Sequence of chain 1.E:
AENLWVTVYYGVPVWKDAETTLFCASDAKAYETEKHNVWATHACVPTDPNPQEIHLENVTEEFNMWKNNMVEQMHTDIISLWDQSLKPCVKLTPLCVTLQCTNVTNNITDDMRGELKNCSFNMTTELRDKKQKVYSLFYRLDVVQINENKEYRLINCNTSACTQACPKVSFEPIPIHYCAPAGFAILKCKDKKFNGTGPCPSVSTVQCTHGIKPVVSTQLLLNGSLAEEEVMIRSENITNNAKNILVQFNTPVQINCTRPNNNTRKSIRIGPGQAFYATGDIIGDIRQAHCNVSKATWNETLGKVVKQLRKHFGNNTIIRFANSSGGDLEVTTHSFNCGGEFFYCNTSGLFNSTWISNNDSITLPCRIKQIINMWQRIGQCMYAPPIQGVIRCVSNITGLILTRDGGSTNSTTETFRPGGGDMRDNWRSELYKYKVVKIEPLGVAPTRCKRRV

The protein below binds the small molecule below.
Small molecule (SMILES): CC(=O)N[C@H]1[C@H](O[C@H]2[C@H](O)[C@@H](NC(C)=O)CO[C@@H]2CO)O[C@H](CO)[C@@H](O)[C@@H]1O

Binding-site contacts:
Ligand atom O5 contacts residue ASN122 of chain 1.E at 2.4 Å (h-bond).
Ligand atom C6 contacts residue TRP108 of chain 1.I at 4.3 Å (hydrophobic).
Ligand atom C8 contacts residue PHE121 of chain 1.E at 4.0 Å (hydrophobic).
Ligand atom C2 contacts residue ASN122 of chain 1.E at 2.5 Å.
Ligand atom C2 contacts residue GLN118 of chain 1.I at 3.9 Å.
Ligand atom C4 contacts residue ASN122 of chain 1.E at 4.2 Å.
Ligand atom C1 contacts residue GLN118 of chain 1.I at 3.4 Å.
Ligand atom O5 contacts residue GLN118 of chain 1.I at 3.9 Å.
Ligand atom O6 contacts residue GLN118 of chain 1.I at 2.7 Å (h-bond).
Ligand atom O4 contacts residue GLN118 of chain 1.I at 4.1 Å.
Ligand atom O5 contacts residue LYS131 of chain 1.E at 3.9 Å.
Ligand atom C8 contacts residue GLN100 of chain 1.E at 3.7 Å.
Ligand atom O6 contacts residue TRP108 of chain 1.I at 4.3 Å.
Ligand atom C4 contacts residue GLN118 of chain 1.I at 4.1 Å.
Ligand atom C6 contacts residue LYS131 of chain 1.E at 4.4 Å.
Ligand atom N2 contacts residue ASN122 of chain 1.E at 2.9 Å (h-bond).
Ligand atom C1 contacts residue ASN122 of chain 1.E at 1.4 Å.
Ligand atom C8 contacts residue ASN122 of chain 1.E at 3.8 Å.
Ligand atom C7 contacts residue ASN122 of chain 1.E at 3.1 Å.
Ligand atom C7 contacts residue LYS133 of chain 1.E at 3.9 Å.
Ligand atom C3 contacts residue ASN122 of chain 1.E at 3.8 Å.
Ligand atom C3 contacts residue GLN118 of chain 1.I at 3.6 Å.
Ligand atom O7 contacts residue LYS133 of chain 1.E at 3.2 Å.
Ligand atom C8 contacts residue SER120 of chain 1.E at 3.5 Å.
Ligand atom C8 contacts residue LYS133 of chain 1.E at 3.9 Å.
Ligand atom C5 contacts residue GLN118 of chain 1.I at 3.6 Å.
Ligand atom N2 contacts residue GLN118 of chain 1.I at 3.7 Å.
Ligand atom C5 contacts residue ASN122 of chain 1.E at 3.7 Å.
Ligand atom C6 contacts residue GLN118 of chain 1.I at 3.3 Å.
Ligand atom O7 contacts residue ASN122 of chain 1.E at 3.1 Å (h-bond).

Sequence of chain 1.I:
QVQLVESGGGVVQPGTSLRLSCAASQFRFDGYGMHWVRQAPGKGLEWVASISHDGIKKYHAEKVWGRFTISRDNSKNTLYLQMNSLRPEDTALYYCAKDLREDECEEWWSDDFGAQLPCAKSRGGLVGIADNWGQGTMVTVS